Binding-site contacts:
Ligand atom C3 contacts residue ASN151 of chain 1.B at 3.8 Å.
Ligand atom N2 contacts residue THR153 of chain 1.B at 3.9 Å.
Ligand atom O6 contacts residue ALA144 of chain 1.B at 2.9 Å (h-bond).
Ligand atom O7 contacts residue ASN151 of chain 1.B at 3.2 Å (h-bond).
Ligand atom C6 contacts residue GLU147 of chain 1.B at 3.9 Å.
Ligand atom C1 contacts residue GLU147 of chain 1.B at 4.4 Å.
Ligand atom O5 contacts residue GLU147 of chain 1.B at 4.3 Å.
Ligand atom C6 contacts residue ALA144 of chain 1.B at 4.2 Å (hydrophobic).
Ligand atom C1 contacts residue SER148 of chain 1.B at 4.5 Å.
Ligand atom C1 contacts residue ASN151 of chain 1.B at 1.4 Å.
Ligand atom C8 contacts residue ASN151 of chain 1.B at 4.3 Å.
Ligand atom O5 contacts residue ASN151 of chain 1.B at 2.4 Å (h-bond).
Ligand atom C2 contacts residue ASN151 of chain 1.B at 2.4 Å.
Ligand atom O6 contacts residue GLU147 of chain 1.B at 3.2 Å (salt-bridge).
Ligand atom N2 contacts residue ASN151 of chain 1.B at 2.8 Å (h-bond).
Ligand atom C4 contacts residue ASN151 of chain 1.B at 4.2 Å.
Ligand atom C8 contacts residue THR153 of chain 1.B at 4.3 Å.
Ligand atom O6 contacts residue SER148 of chain 1.B at 3.9 Å.
Ligand atom C7 contacts residue ASN151 of chain 1.B at 3.2 Å.
Ligand atom O5 contacts residue SER148 of chain 1.B at 4.4 Å.
Ligand atom C1 contacts residue THR153 of chain 1.B at 3.8 Å.
Ligand atom C5 contacts residue ASN151 of chain 1.B at 3.7 Å.

The small molecule below binds the protein below.
Small molecule (SMILES): CC(=O)N[C@@H]1[C@@H](O)[C@H](O)[C@@H](CO)O[C@H]1O

Sequence of chain 1.B:
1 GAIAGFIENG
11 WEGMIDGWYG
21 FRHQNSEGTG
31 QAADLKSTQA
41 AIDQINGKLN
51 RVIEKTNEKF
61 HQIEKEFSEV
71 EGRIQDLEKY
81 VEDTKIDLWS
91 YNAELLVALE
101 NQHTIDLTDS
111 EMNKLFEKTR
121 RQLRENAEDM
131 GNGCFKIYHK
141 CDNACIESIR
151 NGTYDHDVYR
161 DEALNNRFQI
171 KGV